A small-molecule ligand and the protein it binds are described below.
Small molecule (SMILES): Cc1cncc(CC(=O)N2CCc3cc(Cl)c(Cl)cc3C2)c1

Binding-site contacts:
Ligand atom O contacts residue GLU166 of chain 1.A at 2.9 Å (salt-bridge).
Ligand atom CL1 contacts residue HIS41 of chain 1.A at 3.7 Å.
Ligand atom C1 contacts residue GLU166 of chain 1.A at 3.7 Å.
Ligand atom C16 contacts residue GLU166 of chain 1.A at 3.5 Å.
Ligand atom CL1 contacts residue ASP187 of chain 1.A at 3.3 Å.
Ligand atom C5 contacts residue GLU166 of chain 1.A at 3.9 Å.
Ligand atom C contacts residue ASN142 of chain 1.A at 3.7 Å.
Ligand atom C16 contacts residue PHE140 of chain 1.A at 3.4 Å (hydrophobic).
Ligand atom N1 contacts residue HIS163 of chain 1.A at 2.9 Å (h-bond).
Ligand atom C contacts residue PHE140 of chain 1.A at 3.6 Å (hydrophobic).
Ligand atom C15 contacts residue SER144 of chain 1.A at 3.8 Å.
Ligand atom C16 contacts residue LEU141 of chain 1.A at 3.6 Å (hydrophobic).
Ligand atom C9 contacts residue MET49 of chain 1.A at 3.5 Å (hydrophobic).
Ligand atom N1 contacts residue PHE140 of chain 1.A at 3.7 Å.
Ligand atom C contacts residue LEU141 of chain 1.A at 3.7 Å (hydrophobic).
Ligand atom C4 contacts residue CYS145 of chain 1.A at 3.9 Å (hydrophobic).
Ligand atom C7 contacts residue HIS41 of chain 1.A at 3.6 Å.
Ligand atom N1 contacts residue LEU141 of chain 1.A at 3.8 Å.
Ligand atom C4 contacts residue ASN142 of chain 1.A at 3.7 Å.
Ligand atom O contacts residue MET165 of chain 1.A at 3.7 Å.
Ligand atom N1 contacts residue SER144 of chain 1.A at 3.4 Å (h-bond).
Ligand atom CL1 contacts residue ARG188 of chain 1.A at 3.8 Å.
Ligand atom C1 contacts residue LEU141 of chain 1.A at 3.6 Å (hydrophobic).
Ligand atom C12 contacts residue GLN189 of chain 1.A at 3.7 Å.
Ligand atom CL1 contacts residue MET49 of chain 1.A at 3.5 Å.
Ligand atom C15 contacts residue GLU166 of chain 1.A at 3.8 Å.
Ligand atom C14 contacts residue MET49 of chain 1.A at 3.9 Å (hydrophobic).
Ligand atom C3 contacts residue ASN142 of chain 1.A at 4.0 Å.
Ligand atom C15 contacts residue HIS163 of chain 1.A at 3.3 Å.
Ligand atom CL contacts residue GLN189 of chain 1.A at 3.5 Å.
Ligand atom C11 contacts residue MET165 of chain 1.A at 3.9 Å (hydrophobic).
Ligand atom C2 contacts residue ASN142 of chain 1.A at 3.5 Å.
Ligand atom CL contacts residue ARG188 of chain 1.A at 3.1 Å.
Ligand atom C contacts residue GLU166 of chain 1.A at 3.5 Å.
Ligand atom N1 contacts residue GLU166 of chain 1.A at 3.9 Å.
Ligand atom C9 contacts residue HIS41 of chain 1.A at 3.5 Å.
Ligand atom CL1 contacts residue TYR54 of chain 1.A at 3.8 Å.
Ligand atom CL contacts residue MET165 of chain 1.A at 3.9 Å.
Ligand atom C contacts residue SER1 of chain 1.B at 3.9 Å.
Ligand atom C1 contacts residue ASN142 of chain 1.A at 3.7 Å.

Sequence of chain 1.B:
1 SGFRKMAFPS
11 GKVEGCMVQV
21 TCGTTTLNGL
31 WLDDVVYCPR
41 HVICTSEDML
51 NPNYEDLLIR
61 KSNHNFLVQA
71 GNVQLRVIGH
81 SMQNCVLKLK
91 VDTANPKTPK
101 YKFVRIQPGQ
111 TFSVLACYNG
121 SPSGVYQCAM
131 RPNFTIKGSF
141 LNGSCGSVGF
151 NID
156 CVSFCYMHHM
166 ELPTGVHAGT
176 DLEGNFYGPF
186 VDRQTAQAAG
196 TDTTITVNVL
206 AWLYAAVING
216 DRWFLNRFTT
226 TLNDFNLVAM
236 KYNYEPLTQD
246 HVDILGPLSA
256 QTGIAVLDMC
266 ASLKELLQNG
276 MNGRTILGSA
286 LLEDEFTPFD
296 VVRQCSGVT

Sequence of chain 1.A:
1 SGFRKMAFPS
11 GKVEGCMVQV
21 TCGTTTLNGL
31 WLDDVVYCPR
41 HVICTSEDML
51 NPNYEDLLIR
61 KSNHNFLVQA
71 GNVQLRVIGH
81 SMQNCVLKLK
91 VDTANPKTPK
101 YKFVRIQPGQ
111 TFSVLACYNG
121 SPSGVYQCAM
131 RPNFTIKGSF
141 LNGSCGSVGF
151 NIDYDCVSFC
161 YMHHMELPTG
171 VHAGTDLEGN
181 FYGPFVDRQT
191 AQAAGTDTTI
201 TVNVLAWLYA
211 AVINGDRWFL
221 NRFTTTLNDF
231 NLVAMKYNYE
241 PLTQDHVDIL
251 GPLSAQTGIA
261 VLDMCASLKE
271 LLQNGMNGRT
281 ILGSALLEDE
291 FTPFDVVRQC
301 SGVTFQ